The small molecule below binds the protein below.
Small molecule (SMILES): C[C@@H](O)CP(=O)(O)O

Sequence of chain 2.B:
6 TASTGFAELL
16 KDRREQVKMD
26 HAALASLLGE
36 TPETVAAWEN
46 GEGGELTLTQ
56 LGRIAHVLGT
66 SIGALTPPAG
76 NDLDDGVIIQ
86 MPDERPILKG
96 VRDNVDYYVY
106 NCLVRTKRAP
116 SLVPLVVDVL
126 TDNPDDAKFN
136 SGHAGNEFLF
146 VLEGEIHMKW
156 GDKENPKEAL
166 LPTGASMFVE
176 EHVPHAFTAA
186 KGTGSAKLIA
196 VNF

Binding-site contacts:
Ligand atom O10 contacts residue HIS180 of chain 2.A at 3.7 Å.
Ligand atom O12 contacts residue ASN135 of chain 2.A at 3.1 Å (h-bond).
Ligand atom C1 contacts residue LEU193 of chain 2.A at 4.0 Å (hydrophobic).
Ligand atom P7 contacts residue ASN135 of chain 2.A at 3.6 Å.
Ligand atom O10 contacts residue ALA195 of chain 2.A at 4.4 Å.
Ligand atom C6 contacts residue HIS180 of chain 2.A at 4.5 Å.
Ligand atom C6 contacts residue TYR105 of chain 2.A at 4.5 Å (hydrophobic).
Ligand atom O14 contacts residue LYS23 of chain 2.B at 3.6 Å (salt-bridge).
Ligand atom C1 contacts residue VAL122 of chain 2.A at 4.3 Å (hydrophobic).
Ligand atom P7 contacts residue ARG97 of chain 2.A at 3.8 Å.
Ligand atom O14 contacts residue ARG97 of chain 2.A at 4.2 Å.
Ligand atom C6 contacts residue PHE182 of chain 2.A at 4.3 Å (hydrophobic).
Ligand atom O10 contacts residue HIS138 of chain 2.A at 4.1 Å.
Ligand atom C6 contacts residue TYR103 of chain 2.A at 3.7 Å (hydrophobic).
Ligand atom C2 contacts residue PHE182 of chain 2.A at 4.4 Å (hydrophobic).
Ligand atom C1 contacts residue ALA195 of chain 2.A at 4.1 Å (hydrophobic).
Ligand atom P7 contacts residue TYR103 of chain 2.A at 4.2 Å.
Ligand atom O12 contacts residue TYR103 of chain 2.A at 4.0 Å.
Ligand atom O12 contacts residue TYR105 of chain 2.A at 4.2 Å.
Ligand atom C1 contacts residue PHE182 of chain 2.A at 3.6 Å (hydrophobic).
Ligand atom C1 contacts residue LEU144 of chain 2.A at 3.7 Å (hydrophobic).
Ligand atom O13 contacts residue HIS138 of chain 2.A at 3.1 Å (h-bond).
Ligand atom P7 contacts residue TYR105 of chain 2.A at 3.9 Å.
Ligand atom O12 contacts residue ARG97 of chain 2.A at 2.7 Å (salt-bridge).
Ligand atom C2 contacts residue GLU142 of chain 2.A at 3.7 Å.
Ligand atom O13 contacts residue HIS180 of chain 2.A at 3.4 Å (h-bond).
Ligand atom O10 contacts residue GLU142 of chain 2.A at 2.7 Å (salt-bridge).
Ligand atom O13 contacts residue GLU142 of chain 2.A at 4.2 Å.
Ligand atom O13 contacts residue ASN135 of chain 2.A at 3.1 Å (h-bond).
Ligand atom P7 contacts residue HIS180 of chain 2.A at 4.5 Å.
Ligand atom O14 contacts residue TYR105 of chain 2.A at 2.9 Å (h-bond).
Ligand atom C1 contacts residue GLU142 of chain 2.A at 3.7 Å.

Sequence of chain 2.A:
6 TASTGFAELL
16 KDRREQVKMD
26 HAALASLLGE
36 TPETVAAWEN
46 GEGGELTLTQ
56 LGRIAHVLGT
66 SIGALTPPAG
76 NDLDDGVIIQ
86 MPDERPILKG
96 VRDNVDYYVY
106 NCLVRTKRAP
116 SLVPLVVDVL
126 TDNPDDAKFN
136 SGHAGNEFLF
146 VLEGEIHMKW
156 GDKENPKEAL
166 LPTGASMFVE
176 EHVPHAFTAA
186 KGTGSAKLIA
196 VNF